Sequence of chain 5.A:
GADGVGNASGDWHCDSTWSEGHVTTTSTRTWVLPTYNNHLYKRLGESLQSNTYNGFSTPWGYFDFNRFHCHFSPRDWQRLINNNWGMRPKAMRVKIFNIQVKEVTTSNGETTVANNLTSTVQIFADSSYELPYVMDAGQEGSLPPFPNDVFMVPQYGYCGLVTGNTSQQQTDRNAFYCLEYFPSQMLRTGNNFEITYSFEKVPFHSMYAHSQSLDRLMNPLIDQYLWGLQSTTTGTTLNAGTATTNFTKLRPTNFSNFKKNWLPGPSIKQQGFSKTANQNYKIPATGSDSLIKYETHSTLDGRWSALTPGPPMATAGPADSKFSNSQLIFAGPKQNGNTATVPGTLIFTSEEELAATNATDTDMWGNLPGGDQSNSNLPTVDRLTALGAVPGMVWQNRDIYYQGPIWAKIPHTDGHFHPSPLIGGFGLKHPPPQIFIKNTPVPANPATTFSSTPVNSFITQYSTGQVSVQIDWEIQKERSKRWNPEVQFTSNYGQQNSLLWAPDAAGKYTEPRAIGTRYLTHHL

This protein binds this small molecule.
Small molecule (SMILES): Nc1ncnc2c1ncn2[C@H]1C[C@H](O)[C@@H](COP(=O)(O)O)O1

Binding-site contacts:
Ligand atom N3 contacts residue PRO203 of chain 5.A at 4.4 Å.
Ligand atom O4' contacts residue HIS418 of chain 5.A at 4.1 Å.
Ligand atom O4' contacts residue PRO419 of chain 5.A at 4.3 Å.
Ligand atom N9 contacts residue PRO203 of chain 5.A at 4.2 Å.
Ligand atom C8 contacts residue HIS418 of chain 5.A at 3.7 Å.
Ligand atom N7 contacts residue HIS418 of chain 5.A at 4.4 Å.
Ligand atom N6 contacts residue GLY427 of chain 5.A at 2.8 Å (h-bond).
Ligand atom O1P contacts residue HIS416 of chain 5.A at 4.2 Å.
Ligand atom C1' contacts residue HIS418 of chain 5.A at 4.1 Å.
Ligand atom N7 contacts residue SER420 of chain 5.A at 3.9 Å.
Ligand atom C2 contacts residue VAL202 of chain 5.A at 4.3 Å (hydrophobic).
Ligand atom C2' contacts residue PRO203 of chain 5.A at 4.0 Å (hydrophobic).
Ligand atom C2 contacts residue GLY427 of chain 5.A at 3.4 Å.
Ligand atom C4 contacts residue PRO419 of chain 5.A at 4.2 Å (hydrophobic).
Ligand atom P contacts residue HIS416 of chain 5.A at 4.0 Å.
Ligand atom N1 contacts residue PRO419 of chain 5.A at 3.5 Å (h-bond).
Ligand atom N6 contacts residue GLY425 of chain 5.A at 4.1 Å.
Ligand atom C8 contacts residue PRO203 of chain 5.A at 4.4 Å (hydrophobic).
Ligand atom C5 contacts residue PRO203 of chain 5.A at 4.3 Å (hydrophobic).
Ligand atom N6 contacts residue PHE426 of chain 5.A at 3.8 Å.
Ligand atom C6 contacts residue VAL202 of chain 5.A at 3.9 Å (hydrophobic).
Ligand atom N7 contacts residue PRO419 of chain 5.A at 4.3 Å.
Ligand atom O2P contacts residue HIS416 of chain 5.A at 2.8 Å (h-bond).
Ligand atom N6 contacts residue SER420 of chain 5.A at 4.0 Å.
Ligand atom N6 contacts residue VAL202 of chain 5.A at 4.0 Å.
Ligand atom N1 contacts residue GLY427 of chain 5.A at 2.7 Å (h-bond).
Ligand atom O2P contacts residue PRO419 of chain 5.A at 4.2 Å.
Ligand atom C6 contacts residue SER420 of chain 5.A at 4.3 Å.
Ligand atom N6 contacts residue PRO419 of chain 5.A at 3.4 Å (h-bond).
Ligand atom C6 contacts residue GLY427 of chain 5.A at 3.7 Å.
Ligand atom N3 contacts residue PRO419 of chain 5.A at 4.3 Å.
Ligand atom N1 contacts residue VAL202 of chain 5.A at 3.7 Å.
Ligand atom C6 contacts residue PRO203 of chain 5.A at 4.4 Å (hydrophobic).
Ligand atom C5 contacts residue PRO419 of chain 5.A at 3.7 Å (hydrophobic).
Ligand atom C4 contacts residue PRO203 of chain 5.A at 4.2 Å (hydrophobic).
Ligand atom O5' contacts residue PRO419 of chain 5.A at 3.9 Å.
Ligand atom C2 contacts residue PRO419 of chain 5.A at 4.0 Å (hydrophobic).
Ligand atom C5 contacts residue SER420 of chain 5.A at 4.3 Å.
Ligand atom N9 contacts residue HIS418 of chain 5.A at 4.3 Å.
Ligand atom C6 contacts residue PRO419 of chain 5.A at 3.2 Å (hydrophobic).